Binding-site contacts:
Ligand atom C6 contacts residue TYR58 of chain 53.B at 3.5 Å (hydrophobic).
Ligand atom O2 contacts residue ARG55 of chain 53.B at 3.2 Å (salt-bridge).
Ligand atom C2 contacts residue ALA56 of chain 53.B at 3.7 Å (hydrophobic).
Ligand atom OP2 contacts residue THR17 of chain 51.B at 3.2 Å.
Ligand atom N3 contacts residue TRP21 of chain 51.B at 3.8 Å.
Ligand atom O3' contacts residue TYR19 of chain 55.B at 3.0 Å (h-bond).
Ligand atom C6 contacts residue TRP21 of chain 51.B at 3.3 Å (hydrophobic).
Ligand atom O4' contacts residue TRP21 of chain 51.B at 3.6 Å.
Ligand atom O2' contacts residue TYR19 of chain 55.B at 3.4 Å.
Ligand atom C4 contacts residue ARG68 of chain 53.B at 3.7 Å.
Ligand atom C4 contacts residue TRP21 of chain 51.B at 3.7 Å (hydrophobic).
Ligand atom O4 contacts residue ARG68 of chain 53.B at 3.7 Å.
Ligand atom C1' contacts residue TRP21 of chain 51.B at 3.7 Å (hydrophobic).
Ligand atom C2' contacts residue ARG55 of chain 53.B at 3.6 Å.
Ligand atom N1 contacts residue TRP21 of chain 51.B at 3.5 Å.
Ligand atom N3 contacts residue ARG55 of chain 53.B at 3.5 Å (salt-bridge).
Ligand atom P contacts residue TYR19 of chain 55.B at 3.7 Å.
Ligand atom C2 contacts residue TRP21 of chain 51.B at 3.8 Å (hydrophobic).
Ligand atom O2' contacts residue ARG55 of chain 53.B at 2.7 Å (salt-bridge).
Ligand atom OP2 contacts residue ARG202 of chain 53.A at 2.5 Å (salt-bridge).
Ligand atom OP2 contacts residue MET15 of chain 51.B at 3.5 Å.
Ligand atom C1' contacts residue ARG55 of chain 53.B at 3.4 Å.
Ligand atom C5' contacts residue ARG202 of chain 53.A at 3.0 Å.
Ligand atom O3' contacts residue ARG55 of chain 53.B at 3.6 Å.
Ligand atom N2 contacts residue ARG55 of chain 53.B at 3.7 Å.
Ligand atom N2 contacts residue ALA56 of chain 53.B at 3.3 Å (h-bond).
Ligand atom OP1 contacts residue TYR19 of chain 55.B at 3.1 Å (h-bond).
Ligand atom O4' contacts residue CYS203 of chain 53.A at 3.5 Å (h-bond).
Ligand atom N2 contacts residue THR17 of chain 51.B at 3.8 Å.
Ligand atom O4 contacts residue ASN205 of chain 53.A at 3.4 Å (h-bond).
Ligand atom N3 contacts residue ASN205 of chain 53.A at 3.7 Å.
Ligand atom N1 contacts residue ALA56 of chain 53.B at 3.2 Å (h-bond).
Ligand atom P contacts residue ARG202 of chain 53.A at 3.8 Å.
Ligand atom N1 contacts residue TYR58 of chain 53.B at 3.6 Å.
Ligand atom O6 contacts residue TYR58 of chain 53.B at 3.0 Å (h-bond).
Ligand atom C5 contacts residue TRP21 of chain 51.B at 3.4 Å (hydrophobic).
Ligand atom OP1 contacts residue LYS18 of chain 55.B at 3.3 Å (salt-bridge).
Ligand atom O2 contacts residue TYR58 of chain 53.B at 3.8 Å.
Ligand atom O4 contacts residue TRP21 of chain 51.B at 3.6 Å.
Ligand atom O2' contacts residue THR17 of chain 51.B at 3.3 Å (h-bond).

Sequence of chain 55.B:
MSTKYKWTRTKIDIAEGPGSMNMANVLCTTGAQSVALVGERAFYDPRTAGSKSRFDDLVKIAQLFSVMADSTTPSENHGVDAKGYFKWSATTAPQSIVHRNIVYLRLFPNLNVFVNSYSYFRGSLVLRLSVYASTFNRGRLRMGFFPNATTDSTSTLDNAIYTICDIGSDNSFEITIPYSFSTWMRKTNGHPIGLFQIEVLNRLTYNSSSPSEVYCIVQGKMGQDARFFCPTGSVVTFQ

Sequence of chain 53.B:
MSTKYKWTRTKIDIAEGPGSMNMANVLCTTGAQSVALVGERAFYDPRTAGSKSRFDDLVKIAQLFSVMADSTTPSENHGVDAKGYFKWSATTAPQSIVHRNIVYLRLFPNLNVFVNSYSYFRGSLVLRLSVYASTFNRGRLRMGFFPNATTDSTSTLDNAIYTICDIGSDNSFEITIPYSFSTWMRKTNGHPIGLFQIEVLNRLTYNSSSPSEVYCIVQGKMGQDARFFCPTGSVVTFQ

Sequence of chain 51.B:
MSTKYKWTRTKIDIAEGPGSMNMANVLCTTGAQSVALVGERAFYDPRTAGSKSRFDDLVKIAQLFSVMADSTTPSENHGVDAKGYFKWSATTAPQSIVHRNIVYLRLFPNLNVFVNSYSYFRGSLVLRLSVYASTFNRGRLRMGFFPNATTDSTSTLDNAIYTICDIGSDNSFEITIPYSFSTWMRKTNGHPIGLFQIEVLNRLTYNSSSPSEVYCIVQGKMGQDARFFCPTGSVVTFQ

A small-molecule ligand and the protein it binds are described below.
Small molecule (SMILES): Nc1nc(=O)c2ncn([C@@H]3O[C@H](CO)[C@@H](O[P](=O)(O)OC[C@H]4O[C@@H](n5ccc(=O)[nH]c5=O)[C@H](O)[C@@H]4O[P](=O)(O)OC[C@H]4O[C@@H](n5ccc(=O)[nH]c5=O)[C@H](O)[C@@H]4O[P](=O)(O)OC[C@H]4O[C@@H](n5ccc(=O)[nH]c5=O)[C@H](O)[C@@H]4O[P](=O)(O)OC[C@H]4O[C@@H](n5ccc(=O)[nH]c5=O)[C@H](O)[C@@H]4O[P](=O)(O)OC[C@H]4O[C@@H](n5ccc(=O)[nH]c5=O)[C@H](O)[C@@H]4O)[C@H]3O)c2[nH]1

Sequence of chain 53.A:
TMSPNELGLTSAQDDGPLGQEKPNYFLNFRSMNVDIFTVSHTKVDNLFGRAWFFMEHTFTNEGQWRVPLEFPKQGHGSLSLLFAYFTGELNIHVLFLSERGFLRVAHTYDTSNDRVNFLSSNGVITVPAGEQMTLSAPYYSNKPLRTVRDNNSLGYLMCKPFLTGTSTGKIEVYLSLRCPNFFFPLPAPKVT